Sequence of chain 1.A:
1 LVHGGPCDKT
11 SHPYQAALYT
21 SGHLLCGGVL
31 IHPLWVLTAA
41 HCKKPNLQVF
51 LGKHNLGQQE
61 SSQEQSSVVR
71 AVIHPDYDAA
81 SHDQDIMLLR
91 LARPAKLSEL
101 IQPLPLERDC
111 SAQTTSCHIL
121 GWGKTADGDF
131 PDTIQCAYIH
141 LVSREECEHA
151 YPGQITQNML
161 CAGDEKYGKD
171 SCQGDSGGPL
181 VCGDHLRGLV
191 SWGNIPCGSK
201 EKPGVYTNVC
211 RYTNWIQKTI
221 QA

A small-molecule ligand and the protein it binds are described below.
Small molecule (SMILES): [H]/N=C(\N)c1ccc(NC(=O)[C@@H]2CCCNC2=O)cc1

Binding-site contacts:
Ligand atom C17 contacts residue J2N1 of chain 1.D at 0.6 Å.
Ligand atom C30 contacts residue J2N1 of chain 1.D at 0.1 Å.
Ligand atom N05 contacts residue TRP192 of chain 1.A at 3.6 Å (h-bond).
Ligand atom O16 contacts residue J2N1 of chain 1.D at 0.3 Å (h-bond).
Ligand atom C07 contacts residue J2N1 of chain 1.D at 0.1 Å.
Ligand atom C30 contacts residue SER176 of chain 1.A at 3.3 Å.
Ligand atom N05 contacts residue ASP170 of chain 1.A at 3.2 Å (salt-bridge).
Ligand atom C10 contacts residue J2N1 of chain 1.D at 0.1 Å.
Ligand atom C22 contacts residue J2N1 of chain 1.D at 0.5 Å.
Ligand atom O31 contacts residue J2N1 of chain 1.D at 0.1 Å (h-bond).
Ligand atom N01 contacts residue GLY193 of chain 1.A at 3.7 Å.
Ligand atom N05 contacts residue J2N1 of chain 1.D at 0.1 Å (h-bond).
Ligand atom N01 contacts residue ASP170 of chain 1.A at 3.2 Å (salt-bridge).
Ligand atom C07 contacts residue SER171 of chain 1.A at 3.7 Å.
Ligand atom N28 contacts residue J2N1 of chain 1.D at 0.2 Å (h-bond).
Ligand atom C04 contacts residue J2N1 of chain 1.D at 0.1 Å.
Ligand atom C10 contacts residue VAL190 of chain 1.A at 3.7 Å (hydrophobic).
Ligand atom C10 contacts residue SER176 of chain 1.A at 3.5 Å.
Ligand atom C34 contacts residue J2N1 of chain 1.D at 0.1 Å.
Ligand atom C08 contacts residue VAL190 of chain 1.A at 3.6 Å (hydrophobic).
Ligand atom C32 contacts residue J2N1 of chain 1.D at 0.1 Å.
Ligand atom O31 contacts residue SER176 of chain 1.A at 3.1 Å (h-bond).
Ligand atom N13 contacts residue SER176 of chain 1.A at 3.1 Å (h-bond).
Ligand atom O31 contacts residue ASP175 of chain 1.A at 3.5 Å (salt-bridge).
Ligand atom N28 contacts residue SER176 of chain 1.A at 3.7 Å.
Ligand atom O16 contacts residue GLN173 of chain 1.A at 3.2 Å.
Ligand atom N13 contacts residue J2N1 of chain 1.D at 0.2 Å (h-bond).
Ligand atom C15 contacts residue J2N1 of chain 1.D at 0.2 Å.
Ligand atom N01 contacts residue SER171 of chain 1.A at 3.2 Å (h-bond).
Ligand atom C08 contacts residue J2N1 of chain 1.D at 0.1 Å.
Ligand atom C04 contacts residue SER171 of chain 1.A at 3.1 Å.
Ligand atom C30 contacts residue GLY174 of chain 1.A at 3.6 Å.
Ligand atom C12 contacts residue J2N1 of chain 1.D at 0.1 Å.
Ligand atom N01 contacts residue ASN194 of chain 1.A at 3.0 Å (h-bond).
Ligand atom C19 contacts residue J2N1 of chain 1.D at 0.6 Å.
Ligand atom O31 contacts residue GLY174 of chain 1.A at 2.7 Å (h-bond).
Ligand atom C25 contacts residue J2N1 of chain 1.D at 0.2 Å.
Ligand atom N05 contacts residue SER171 of chain 1.A at 3.1 Å (h-bond).
Ligand atom N01 contacts residue J2N1 of chain 1.D at 0.1 Å (h-bond).
Ligand atom C04 contacts residue GLY193 of chain 1.A at 3.6 Å.